Sequence of chain 1.A:
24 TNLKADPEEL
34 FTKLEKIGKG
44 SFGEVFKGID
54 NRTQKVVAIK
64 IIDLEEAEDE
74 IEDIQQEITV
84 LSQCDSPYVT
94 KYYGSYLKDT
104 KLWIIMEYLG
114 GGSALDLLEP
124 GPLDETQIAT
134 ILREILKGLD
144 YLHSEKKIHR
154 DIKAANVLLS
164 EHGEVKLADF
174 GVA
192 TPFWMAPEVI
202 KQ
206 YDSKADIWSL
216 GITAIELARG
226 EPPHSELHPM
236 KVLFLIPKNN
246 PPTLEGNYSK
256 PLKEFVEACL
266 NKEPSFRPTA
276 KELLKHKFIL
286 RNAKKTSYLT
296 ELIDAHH

The protein below binds the small molecule below.
Small molecule (SMILES): Cc1cccc(-c2ccc(-c3cc4cnc(NC(CO)CO)nc4n(CCCCN)c3=O)c(Cl)c2)n1

Binding-site contacts:
Ligand atom N4 contacts residue ASP172 of chain 1.A at 2.7 Å (salt-bridge).
Ligand atom O contacts residue GLY115 of chain 1.A at 3.7 Å.
Ligand atom C13 contacts residue ALA61 of chain 1.A at 3.5 Å (hydrophobic).
Ligand atom C17 contacts residue GLY115 of chain 1.A at 3.5 Å.
Ligand atom CL contacts residue ALA61 of chain 1.A at 3.8 Å.
Ligand atom C contacts residue GLU80 of chain 1.A at 3.5 Å.
Ligand atom N5 contacts residue GLU80 of chain 1.A at 3.6 Å.
Ligand atom C12 contacts residue ALA61 of chain 1.A at 3.7 Å (hydrophobic).
Ligand atom C4 contacts residue ILE107 of chain 1.A at 3.7 Å (hydrophobic).
Ligand atom N1 contacts residue TYR111 of chain 1.A at 3.8 Å.
Ligand atom C22 contacts residue ASP172 of chain 1.A at 3.4 Å.
Ligand atom C3 contacts residue ILE81 of chain 1.A at 3.6 Å (hydrophobic).
Ligand atom C23 contacts residue VAL48 of chain 1.A at 3.7 Å (hydrophobic).
Ligand atom C25 contacts residue MET109 of chain 1.A at 3.5 Å (hydrophobic).
Ligand atom C5 contacts residue LYS63 of chain 1.A at 3.7 Å.
Ligand atom C14 contacts residue LEU112 of chain 1.A at 3.7 Å (hydrophobic).
Ligand atom N4 contacts residue ALA158 of chain 1.A at 3.0 Å (h-bond).
Ligand atom C6 contacts residue LYS63 of chain 1.A at 3.5 Å.
Ligand atom C22 contacts residue ALA158 of chain 1.A at 3.2 Å (hydrophobic).
Ligand atom C contacts residue PHE45 of chain 1.A at 3.5 Å (hydrophobic).
Ligand atom C17 contacts residue LEU112 of chain 1.A at 3.1 Å (hydrophobic).
Ligand atom C7 contacts residue LYS63 of chain 1.A at 3.5 Å.
Ligand atom N2 contacts residue ILE40 of chain 1.A at 3.7 Å.
Ligand atom N contacts residue LEU112 of chain 1.A at 3.1 Å (h-bond).
Ligand atom O1 contacts residue TYR111 of chain 1.A at 3.8 Å.
Ligand atom C8 contacts residue ASP172 of chain 1.A at 3.5 Å.
Ligand atom N5 contacts residue LYS63 of chain 1.A at 3.0 Å (salt-bridge).
Ligand atom C2 contacts residue GLU80 of chain 1.A at 3.6 Å.
Ligand atom O2 contacts residue VAL48 of chain 1.A at 3.6 Å.
Ligand atom C21 contacts residue ASP172 of chain 1.A at 3.4 Å.
Ligand atom C4 contacts residue LEU84 of chain 1.A at 3.4 Å (hydrophobic).
Ligand atom C2 contacts residue ILE77 of chain 1.A at 3.8 Å (hydrophobic).
Ligand atom O contacts residue ASP119 of chain 1.A at 3.6 Å (salt-bridge).
Ligand atom C13 contacts residue GLU110 of chain 1.A at 3.4 Å.
Ligand atom C11 contacts residue ALA61 of chain 1.A at 3.7 Å (hydrophobic).
Ligand atom C7 contacts residue ASP172 of chain 1.A at 3.4 Å.
Ligand atom C1 contacts residue GLU80 of chain 1.A at 3.3 Å.
Ligand atom N1 contacts residue LEU112 of chain 1.A at 2.9 Å (h-bond).
Ligand atom C15 contacts residue LEU112 of chain 1.A at 2.9 Å (hydrophobic).
Ligand atom N4 contacts residue ASN159 of chain 1.A at 3.1 Å (h-bond).